The protein below binds the small molecule below.
Small molecule (SMILES): COc1cc(-c2nc(C)nc3[nH]c(C)c(C#N)c23)c(Cl)cc1Cl

Sequence of chain 1.B:
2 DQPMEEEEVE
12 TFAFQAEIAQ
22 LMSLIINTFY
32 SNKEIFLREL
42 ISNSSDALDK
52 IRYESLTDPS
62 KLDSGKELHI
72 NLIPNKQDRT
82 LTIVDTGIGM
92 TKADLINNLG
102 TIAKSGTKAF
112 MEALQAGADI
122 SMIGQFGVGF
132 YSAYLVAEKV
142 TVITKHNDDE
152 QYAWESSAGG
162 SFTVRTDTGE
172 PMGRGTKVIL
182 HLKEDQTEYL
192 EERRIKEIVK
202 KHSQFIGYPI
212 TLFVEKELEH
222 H

Binding-site contacts:
Ligand atom C6 contacts residue ASP86 of chain 1.B at 3.4 Å.
Ligand atom C13 contacts residue ASN44 of chain 1.B at 3.8 Å.
Ligand atom C11 contacts residue PHE131 of chain 1.B at 3.6 Å (hydrophobic).
Ligand atom C4 contacts residue ASN44 of chain 1.B at 3.9 Å.
Ligand atom C16 contacts residue ASP86 of chain 1.B at 3.5 Å.
Ligand atom C7 contacts residue MET91 of chain 1.B at 3.8 Å (hydrophobic).
Ligand atom N1 contacts residue ASP86 of chain 1.B at 4.0 Å.
Ligand atom O1 contacts residue GLY128 of chain 1.B at 3.8 Å.
Ligand atom CL1 contacts residue ASN99 of chain 1.B at 3.5 Å.
Ligand atom C15 contacts residue ASN44 of chain 1.B at 3.5 Å.
Ligand atom N3 contacts residue SER45 of chain 1.B at 3.8 Å.
Ligand atom C6 contacts residue SER45 of chain 1.B at 3.7 Å.
Ligand atom CL2 contacts residue MET91 of chain 1.B at 3.7 Å.
Ligand atom C16 contacts residue LEU41 of chain 1.B at 3.6 Å (hydrophobic).
Ligand atom N4 contacts residue PHE131 of chain 1.B at 3.4 Å.
Ligand atom C1 contacts residue ALA48 of chain 1.B at 3.7 Å (hydrophobic).
Ligand atom CL1 contacts residue PHE131 of chain 1.B at 3.5 Å.
Ligand atom N1 contacts residue ALA48 of chain 1.B at 3.3 Å.
Ligand atom N3 contacts residue ASP86 of chain 1.B at 2.6 Å (salt-bridge).
Ligand atom N4 contacts residue LEU41 of chain 1.B at 3.2 Å.
Ligand atom C7 contacts residue ILE89 of chain 1.B at 4.0 Å (hydrophobic).
Ligand atom C16 contacts residue VAL179 of chain 1.B at 3.8 Å (hydrophobic).
Ligand atom C15 contacts residue VAL179 of chain 1.B at 3.9 Å (hydrophobic).
Ligand atom C3 contacts residue THR177 of chain 1.B at 3.7 Å.
Ligand atom C7 contacts residue ALA48 of chain 1.B at 3.7 Å (hydrophobic).
Ligand atom C7 contacts residue GLY90 of chain 1.B at 3.7 Å.
Ligand atom C10 contacts residue PHE131 of chain 1.B at 3.5 Å (hydrophobic).
Ligand atom N3 contacts residue THR177 of chain 1.B at 3.6 Å.
Ligand atom C3 contacts residue ASP86 of chain 1.B at 3.7 Å.
Ligand atom N4 contacts residue ASN44 of chain 1.B at 3.2 Å (h-bond).
Ligand atom C12 contacts residue ASN44 of chain 1.B at 3.9 Å.
Ligand atom C10 contacts residue LEU100 of chain 1.B at 3.6 Å (hydrophobic).
Ligand atom C16 contacts residue SER45 of chain 1.B at 3.0 Å.
Ligand atom CL2 contacts residue LEU100 of chain 1.B at 3.7 Å.
Ligand atom N1 contacts residue THR177 of chain 1.B at 3.4 Å (h-bond).
Ligand atom C9 contacts residue LEU100 of chain 1.B at 4.0 Å (hydrophobic).
Ligand atom C5 contacts residue ASN44 of chain 1.B at 3.5 Å.
Ligand atom C1 contacts residue THR177 of chain 1.B at 3.9 Å.
Ligand atom N2 contacts residue MET91 of chain 1.B at 3.8 Å.
Ligand atom CL2 contacts residue VAL143 of chain 1.B at 4.0 Å.